Sequence of chain 60.F:
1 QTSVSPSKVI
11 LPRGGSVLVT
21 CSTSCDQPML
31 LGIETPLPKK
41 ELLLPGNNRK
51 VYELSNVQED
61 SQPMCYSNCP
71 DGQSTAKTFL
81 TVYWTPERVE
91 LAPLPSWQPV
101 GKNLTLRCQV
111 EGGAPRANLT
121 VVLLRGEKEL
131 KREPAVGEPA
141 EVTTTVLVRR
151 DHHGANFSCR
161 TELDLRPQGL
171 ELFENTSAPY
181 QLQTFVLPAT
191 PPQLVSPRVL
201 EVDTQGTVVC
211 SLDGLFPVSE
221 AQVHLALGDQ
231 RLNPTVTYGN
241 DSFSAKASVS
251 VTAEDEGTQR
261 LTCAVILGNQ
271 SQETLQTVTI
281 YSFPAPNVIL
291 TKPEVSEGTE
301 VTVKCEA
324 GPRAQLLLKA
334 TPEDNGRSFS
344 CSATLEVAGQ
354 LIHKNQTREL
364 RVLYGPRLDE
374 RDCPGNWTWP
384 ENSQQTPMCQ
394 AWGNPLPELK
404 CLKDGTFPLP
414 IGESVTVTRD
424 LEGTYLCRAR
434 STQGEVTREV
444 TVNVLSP

Binding-site contacts:
Ligand atom C5 contacts residue ASN103 of chain 60.F at 4.0 Å.
Ligand atom O5 contacts residue ASN103 of chain 60.F at 2.6 Å (h-bond).
Ligand atom C3 contacts residue ASN103 of chain 60.F at 4.5 Å.
Ligand atom O5 contacts residue THR145 of chain 60.F at 4.0 Å.
Ligand atom C2 contacts residue THR145 of chain 60.F at 4.1 Å.
Ligand atom C8 contacts residue LEU147 of chain 60.F at 3.4 Å (hydrophobic).
Ligand atom C8 contacts residue VAL146 of chain 60.F at 4.5 Å (hydrophobic).
Ligand atom C2 contacts residue ASN103 of chain 60.F at 3.2 Å.
Ligand atom N2 contacts residue LEU147 of chain 60.F at 3.6 Å.
Ligand atom C7 contacts residue LEU147 of chain 60.F at 3.1 Å (hydrophobic).
Ligand atom C3 contacts residue THR145 of chain 60.F at 4.1 Å.
Ligand atom O7 contacts residue LEU147 of chain 60.F at 3.0 Å.
Ligand atom N2 contacts residue THR145 of chain 60.F at 4.0 Å.
Ligand atom C5 contacts residue THR145 of chain 60.F at 4.0 Å.
Ligand atom C1 contacts residue THR145 of chain 60.F at 3.4 Å.
Ligand atom C2 contacts residue LEU147 of chain 60.F at 4.3 Å (hydrophobic).
Ligand atom C1 contacts residue ASN103 of chain 60.F at 1.7 Å.
Ligand atom N2 contacts residue ASN103 of chain 60.F at 3.8 Å.

A protein and the small-molecule ligand that binds it are described below.
Small molecule (SMILES): CC(=O)N[C@@H]1[C@@H](O)[C@H](O)[C@@H](CO)O[C@H]1O